Sequence of chain 1.A:
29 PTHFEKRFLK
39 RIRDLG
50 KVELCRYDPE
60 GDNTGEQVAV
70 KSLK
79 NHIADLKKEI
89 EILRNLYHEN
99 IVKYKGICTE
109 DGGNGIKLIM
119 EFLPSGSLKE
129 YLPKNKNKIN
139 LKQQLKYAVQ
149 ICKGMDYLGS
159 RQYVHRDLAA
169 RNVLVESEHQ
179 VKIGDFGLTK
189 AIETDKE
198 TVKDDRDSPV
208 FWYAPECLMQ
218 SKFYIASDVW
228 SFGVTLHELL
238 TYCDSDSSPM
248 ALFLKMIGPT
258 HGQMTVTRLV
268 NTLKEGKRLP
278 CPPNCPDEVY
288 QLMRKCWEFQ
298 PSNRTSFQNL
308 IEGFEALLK

Binding-site contacts:
Ligand atom C9 contacts residue LEU121 of chain 1.A at 3.9 Å (hydrophobic).
Ligand atom C8 contacts residue LEU121 of chain 1.A at 3.2 Å (hydrophobic).
Ligand atom C12 contacts residue GLU119 of chain 1.A at 3.6 Å.
Ligand atom O2 contacts residue ARG169 of chain 1.A at 4.0 Å.
Ligand atom C5 contacts residue ARG169 of chain 1.A at 3.8 Å.
Ligand atom C5 contacts residue GLY182 of chain 1.A at 4.0 Å.
Ligand atom N5 contacts residue ALA68 of chain 1.A at 3.3 Å.
Ligand atom N2 contacts residue ARG169 of chain 1.A at 3.6 Å (salt-bridge).
Ligand atom C1 contacts residue LEU172 of chain 1.A at 3.9 Å (hydrophobic).
Ligand atom C4 contacts residue ASP183 of chain 1.A at 3.9 Å.
Ligand atom N4 contacts residue LEU121 of chain 1.A at 3.0 Å (h-bond).
Ligand atom N3 contacts residue LEU172 of chain 1.A at 3.7 Å.
Ligand atom C9 contacts residue LEU172 of chain 1.A at 3.5 Å (hydrophobic).
Ligand atom C9 contacts residue ALA68 of chain 1.A at 3.8 Å (hydrophobic).
Ligand atom S1 contacts residue ASN170 of chain 1.A at 3.5 Å (h-bond).
Ligand atom C11 contacts residue LEU172 of chain 1.A at 3.6 Å (hydrophobic).
Ligand atom N2 contacts residue ASN170 of chain 1.A at 3.3 Å (h-bond).
Ligand atom C4 contacts residue ASN170 of chain 1.A at 3.9 Å.
Ligand atom N5 contacts residue GLU119 of chain 1.A at 2.7 Å (salt-bridge).
Ligand atom N5 contacts residue LEU172 of chain 1.A at 3.6 Å.
Ligand atom C12 contacts residue LEU172 of chain 1.A at 3.7 Å (hydrophobic).
Ligand atom C12 contacts residue GLY182 of chain 1.A at 4.0 Å.
Ligand atom O1 contacts residue ASN170 of chain 1.A at 3.3 Å (h-bond).
Ligand atom C12 contacts residue ALA68 of chain 1.A at 3.5 Å (hydrophobic).
Ligand atom C1 contacts residue LEU43 of chain 1.A at 3.7 Å (hydrophobic).
Ligand atom C11 contacts residue GLY182 of chain 1.A at 3.6 Å.
Ligand atom C8 contacts residue PHE120 of chain 1.A at 3.7 Å (hydrophobic).
Ligand atom C7 contacts residue LEU172 of chain 1.A at 3.4 Å (hydrophobic).
Ligand atom N1 contacts residue LEU172 of chain 1.A at 3.6 Å.
Ligand atom N5 contacts residue VAL100 of chain 1.A at 3.9 Å.
Ligand atom C6 contacts residue GLY44 of chain 1.A at 3.3 Å.
Ligand atom O1 contacts residue ASP183 of chain 1.A at 3.2 Å (salt-bridge).
Ligand atom C12 contacts residue VAL100 of chain 1.A at 3.8 Å (hydrophobic).
Ligand atom C9 contacts residue GLU119 of chain 1.A at 3.8 Å.
Ligand atom N4 contacts residue PHE120 of chain 1.A at 3.4 Å.
Ligand atom C5 contacts residue LEU172 of chain 1.A at 4.0 Å (hydrophobic).
Ligand atom C3 contacts residue VAL51 of chain 1.A at 3.9 Å (hydrophobic).
Ligand atom C10 contacts residue LEU172 of chain 1.A at 3.5 Å (hydrophobic).
Ligand atom O2 contacts residue ASN170 of chain 1.A at 3.5 Å (h-bond).
Ligand atom C12 contacts residue MET118 of chain 1.A at 4.0 Å (hydrophobic).

A small-molecule ligand and the protein it binds are described below.
Small molecule (SMILES): CN(c1ncnc2[nH]ccc12)C1CC(NS(C)(=O)=O)C1